Sequence of chain 1.N:
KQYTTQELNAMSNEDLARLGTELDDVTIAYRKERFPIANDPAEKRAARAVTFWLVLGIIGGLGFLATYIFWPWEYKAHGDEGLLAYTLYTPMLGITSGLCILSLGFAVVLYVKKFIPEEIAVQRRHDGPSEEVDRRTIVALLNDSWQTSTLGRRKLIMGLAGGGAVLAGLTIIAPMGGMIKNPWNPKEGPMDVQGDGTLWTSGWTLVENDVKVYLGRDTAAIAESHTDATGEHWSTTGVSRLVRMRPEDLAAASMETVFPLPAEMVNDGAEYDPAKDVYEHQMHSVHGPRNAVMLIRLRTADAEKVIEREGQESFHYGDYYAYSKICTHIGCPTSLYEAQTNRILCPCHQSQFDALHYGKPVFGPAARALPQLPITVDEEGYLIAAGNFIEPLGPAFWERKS

Sequence of chain 1.O:
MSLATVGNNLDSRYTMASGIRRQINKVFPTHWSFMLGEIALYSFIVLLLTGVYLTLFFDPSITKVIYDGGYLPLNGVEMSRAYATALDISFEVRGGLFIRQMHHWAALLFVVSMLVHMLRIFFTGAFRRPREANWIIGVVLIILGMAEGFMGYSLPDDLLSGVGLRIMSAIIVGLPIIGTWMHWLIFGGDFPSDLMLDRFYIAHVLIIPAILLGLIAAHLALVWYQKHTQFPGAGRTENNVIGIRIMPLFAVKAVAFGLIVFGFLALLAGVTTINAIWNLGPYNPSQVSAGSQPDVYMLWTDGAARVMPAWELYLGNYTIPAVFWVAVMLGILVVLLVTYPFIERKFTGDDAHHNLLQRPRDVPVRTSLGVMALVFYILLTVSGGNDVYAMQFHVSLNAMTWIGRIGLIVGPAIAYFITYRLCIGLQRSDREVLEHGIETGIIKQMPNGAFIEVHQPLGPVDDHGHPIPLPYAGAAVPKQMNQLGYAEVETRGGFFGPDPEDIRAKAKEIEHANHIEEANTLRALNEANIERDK

Binding-site contacts:
Ligand atom C58 contacts residue MET182 of chain 1.O at 3.4 Å (hydrophobic).
Ligand atom O36 contacts residue TRP190 of chain 1.N at 3.5 Å (h-bond).
Ligand atom C35 contacts residue GLU214 of chain 1.N at 3.4 Å.
Ligand atom O21 contacts residue GLU214 of chain 1.N at 3.1 Å (salt-bridge).
Ligand atom C23 contacts residue TRP206 of chain 1.N at 3.6 Å (hydrophobic).
Ligand atom O5 contacts residue ASN317 of chain 1.O at 2.6 Å (h-bond).
Ligand atom C38 contacts residue ASN317 of chain 1.O at 3.5 Å.
Ligand atom O23 contacts residue LYS407 of chain 1.N at 3.3 Å.
Ligand atom O8 contacts residue TRP206 of chain 1.N at 3.3 Å (h-bond).
Ligand atom O23 contacts residue GLU405 of chain 1.N at 3.0 Å (salt-bridge).
Ligand atom C72 contacts residue GLU405 of chain 1.N at 3.6 Å.
Ligand atom C19 contacts residue TRP206 of chain 1.N at 3.6 Å (hydrophobic).
Ligand atom C10 contacts residue TYR318 of chain 1.O at 3.6 Å (hydrophobic).
Ligand atom C57 contacts residue ILE178 of chain 1.O at 3.4 Å (hydrophobic).
Ligand atom O36 contacts residue TRP181 of chain 1.O at 3.2 Å (h-bond).
Ligand atom O24 contacts residue ASN317 of chain 1.O at 2.5 Å (h-bond).
Ligand atom O27 contacts residue TRP206 of chain 1.N at 2.7 Å (h-bond).
Ligand atom O contacts residue TYR318 of chain 1.O at 2.6 Å (h-bond).
Ligand atom C52 contacts residue TRP181 of chain 1.O at 3.6 Å (hydrophobic).
Ligand atom O23 contacts residue ASN317 of chain 1.O at 2.6 Å (h-bond).
Ligand atom C24 contacts residue TRP206 of chain 1.N at 3.5 Å (hydrophobic).
Ligand atom O11 contacts residue TRP206 of chain 1.N at 3.5 Å.
Ligand atom C16 contacts residue GLU405 of chain 1.N at 3.6 Å.
Ligand atom O5 contacts residue GLU405 of chain 1.N at 3.3 Å.
Ligand atom C36 contacts residue GLU214 of chain 1.N at 3.6 Å.
Ligand atom O18 contacts residue TRP206 of chain 1.N at 3.1 Å (h-bond).
Ligand atom C56 contacts residue TRP181 of chain 1.O at 3.6 Å (hydrophobic).
Ligand atom C39 contacts residue ASN317 of chain 1.O at 3.2 Å.
Ligand atom C38 contacts residue GLU405 of chain 1.N at 3.3 Å.
Ligand atom O6 contacts residue TRP206 of chain 1.N at 3.4 Å.
Ligand atom C71 contacts residue GLU405 of chain 1.N at 3.3 Å.
Ligand atom O22 contacts residue TRP206 of chain 1.N at 3.6 Å.
Ligand atom O20 contacts residue GLU214 of chain 1.N at 2.3 Å (salt-bridge).
Ligand atom C55 contacts residue TRP181 of chain 1.O at 3.2 Å (hydrophobic).
Ligand atom C49 contacts residue TRP181 of chain 1.O at 3.3 Å (hydrophobic).
Ligand atom O37 contacts residue ILE177 of chain 1.O at 3.6 Å (h-bond).
Ligand atom O37 contacts residue TRP181 of chain 1.O at 3.0 Å (h-bond).
Ligand atom O19 contacts residue PHE395 of chain 1.N at 3.0 Å (h-bond).
Ligand atom O17 contacts residue TRP206 of chain 1.N at 3.3 Å (h-bond).
Ligand atom O22 contacts residue LYS407 of chain 1.N at 2.9 Å (salt-bridge).

The small molecule below binds the protein below.
Small molecule (SMILES): CCCCCCCCCCC(=O)OC[C@H]1O[C@H](O[C@@H]2[C@H](O)[C@@H](O)[C@H](O)[C@@H](O[C@H]3O[C@H](CO[C@H]4O[C@H](CO[C@H]5O[C@H](CO)[C@@H](O)[C@H](O)[C@@H]5O[C@H]5O[C@H](CO)[C@@H](O)[C@H](O)[C@@H]5O)[C@@H](O)[C@H](O)[C@@H]4O)[C@@H](O)[C@H](O)[C@@H]3O)[C@@H]2OP(=O)(O)OC[C@@H](COC(=O)CCCCCCCC[C@H](C)CC)OC(=O)CCCCCCCCCC)[C@@H](O)[C@@H](O)[C@@H]1O